Binding-site contacts:
Ligand atom C5 contacts residue ASN69 of chain 1.V at 3.6 Å.
Ligand atom C4 contacts residue ASN69 of chain 1.V at 4.2 Å.
Ligand atom C2 contacts residue ASN69 of chain 1.V at 2.5 Å.
Ligand atom C1 contacts residue ASN69 of chain 1.V at 1.4 Å.
Ligand atom O7 contacts residue ASN69 of chain 1.V at 4.4 Å.
Ligand atom N2 contacts residue ASN69 of chain 1.V at 2.5 Å (h-bond).
Ligand atom C3 contacts residue ASN69 of chain 1.V at 3.9 Å.
Ligand atom C7 contacts residue ASN69 of chain 1.V at 3.4 Å.
Ligand atom C8 contacts residue ASN69 of chain 1.V at 3.7 Å.
Ligand atom O5 contacts residue ASN69 of chain 1.V at 2.2 Å (h-bond).

This small molecule binds to this protein.
Small molecule (SMILES): CC(=O)N[C@@H]1[C@@H](O)[C@H](O)[C@@H](CO)O[C@H]1O

Sequence of chain 1.V:
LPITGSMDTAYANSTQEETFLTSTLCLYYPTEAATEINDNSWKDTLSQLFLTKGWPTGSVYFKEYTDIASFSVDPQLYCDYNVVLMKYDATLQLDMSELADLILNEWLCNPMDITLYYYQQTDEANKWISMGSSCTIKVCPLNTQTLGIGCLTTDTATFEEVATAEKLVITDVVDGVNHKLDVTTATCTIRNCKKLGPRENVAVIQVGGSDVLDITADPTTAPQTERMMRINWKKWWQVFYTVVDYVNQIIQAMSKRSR